Sequence of chain 1.J:
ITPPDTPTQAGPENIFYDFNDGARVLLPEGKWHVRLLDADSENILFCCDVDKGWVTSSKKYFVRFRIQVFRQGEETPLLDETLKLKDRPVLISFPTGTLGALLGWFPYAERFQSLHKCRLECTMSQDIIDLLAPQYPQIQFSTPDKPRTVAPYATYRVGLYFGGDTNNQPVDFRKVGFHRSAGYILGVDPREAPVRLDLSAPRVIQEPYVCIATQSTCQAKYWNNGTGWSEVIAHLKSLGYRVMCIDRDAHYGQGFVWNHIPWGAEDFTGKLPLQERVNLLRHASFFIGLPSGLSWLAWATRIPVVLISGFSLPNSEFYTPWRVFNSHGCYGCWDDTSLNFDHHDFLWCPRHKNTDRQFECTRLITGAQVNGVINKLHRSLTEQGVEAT

This protein binds this small molecule.
Small molecule (SMILES): Nc1ncnc2c1ncn2[C@@H]1O[C@H](COP(=O)(O)OP(=O)(O)O[C@H]2O[C@@H]([C@H](O)CO)[C@H](O)[C@@H](O)[C@H]2O)[C@@H](O)[C@H]1O

Binding-site contacts:
Ligand atom O2A contacts residue THR107 of chain 1.J at 2.9 Å (h-bond).
Ligand atom O6' contacts residue LYS230 of chain 1.J at 2.2 Å (salt-bridge).
Ligand atom O3D contacts residue SER225 of chain 1.J at 3.7 Å.
Ligand atom C6' contacts residue LYS230 of chain 1.J at 3.2 Å.
Ligand atom O4' contacts residue PHE187 of chain 1.J at 3.0 Å.
Ligand atom O3' contacts residue GLY109 of chain 1.J at 2.7 Å.
Ligand atom C2 contacts residue ARG286 of chain 1.J at 2.9 Å.
Ligand atom O1B contacts residue THR226 of chain 1.J at 3.4 Å (h-bond).
Ligand atom PB contacts residue THR226 of chain 1.J at 3.1 Å.
Ligand atom O3A contacts residue LYS230 of chain 1.J at 3.5 Å (salt-bridge).
Ligand atom N7 contacts residue ARG257 of chain 1.J at 3.7 Å.
Ligand atom O5' contacts residue PRO300 of chain 1.J at 3.6 Å.
Ligand atom N1 contacts residue ARG286 of chain 1.J at 3.2 Å (salt-bridge).
Ligand atom O3B contacts residue SER301 of chain 1.J at 3.5 Å.
Ligand atom C1' contacts residue SER301 of chain 1.J at 3.5 Å.
Ligand atom O3A contacts residue SER225 of chain 1.J at 3.5 Å (h-bond).
Ligand atom C4 contacts residue ARG257 of chain 1.J at 3.4 Å.
Ligand atom O3' contacts residue ALA110 of chain 1.J at 2.6 Å (h-bond).
Ligand atom C2 contacts residue ILE255 of chain 1.J at 3.7 Å (hydrophobic).
Ligand atom C5 contacts residue ARG257 of chain 1.J at 3.7 Å.
Ligand atom O3B contacts residue GLY302 of chain 1.J at 3.4 Å (h-bond).
Ligand atom N3 contacts residue LEU303 of chain 1.J at 3.7 Å.
Ligand atom O2B contacts residue THR226 of chain 1.J at 3.3 Å.
Ligand atom O3A contacts residue THR226 of chain 1.J at 1.9 Å (h-bond).
Ligand atom C5' contacts residue PRO300 of chain 1.J at 3.2 Å (hydrophobic).
Ligand atom O5' contacts residue LYS230 of chain 1.J at 3.3 Å (salt-bridge).
Ligand atom O2' contacts residue GLN224 of chain 1.J at 3.3 Å (h-bond).
Ligand atom O1A contacts residue LEU108 of chain 1.J at 3.4 Å (h-bond).
Ligand atom O2' contacts residue ASP256 of chain 1.J at 3.3 Å (salt-bridge).
Ligand atom O1A contacts residue THR107 of chain 1.J at 3.0 Å (h-bond).
Ligand atom N3 contacts residue ARG257 of chain 1.J at 3.4 Å (salt-bridge).
Ligand atom O7' contacts residue PHE320 of chain 1.J at 2.8 Å.
Ligand atom O2A contacts residue LEU108 of chain 1.J at 3.5 Å (h-bond).
Ligand atom O contacts residue THR107 of chain 1.J at 3.2 Å (h-bond).
Ligand atom O1B contacts residue LYS230 of chain 1.J at 3.4 Å (salt-bridge).
Ligand atom O3' contacts residue PHE187 of chain 1.J at 3.3 Å.
Ligand atom O1A contacts residue GLY109 of chain 1.J at 3.6 Å.
Ligand atom C1' contacts residue PRO300 of chain 1.J at 3.6 Å (hydrophobic).
Ligand atom C1' contacts residue GLY302 of chain 1.J at 3.4 Å.
Ligand atom PA contacts residue THR107 of chain 1.J at 3.4 Å.